The small molecule below binds the protein below.
Small molecule (SMILES): C/C=C(/N=C/c1c(COP(=O)(O)O)cnc(C)c1O)C(=O)O

Sequence of chain 1.B:
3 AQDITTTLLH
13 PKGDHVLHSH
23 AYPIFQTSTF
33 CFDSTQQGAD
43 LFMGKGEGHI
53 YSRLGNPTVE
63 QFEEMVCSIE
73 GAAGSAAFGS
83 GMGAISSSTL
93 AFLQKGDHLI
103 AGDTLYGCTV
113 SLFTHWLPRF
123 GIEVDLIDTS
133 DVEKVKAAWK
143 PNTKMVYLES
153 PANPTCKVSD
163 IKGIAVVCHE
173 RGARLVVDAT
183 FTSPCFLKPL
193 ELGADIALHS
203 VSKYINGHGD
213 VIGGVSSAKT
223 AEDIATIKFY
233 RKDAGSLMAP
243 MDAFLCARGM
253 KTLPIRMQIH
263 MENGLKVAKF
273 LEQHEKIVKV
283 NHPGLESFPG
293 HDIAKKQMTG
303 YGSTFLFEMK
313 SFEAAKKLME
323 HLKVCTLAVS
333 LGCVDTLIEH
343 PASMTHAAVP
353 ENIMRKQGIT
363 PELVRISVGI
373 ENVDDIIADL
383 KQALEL

Sequence of chain 1.C:
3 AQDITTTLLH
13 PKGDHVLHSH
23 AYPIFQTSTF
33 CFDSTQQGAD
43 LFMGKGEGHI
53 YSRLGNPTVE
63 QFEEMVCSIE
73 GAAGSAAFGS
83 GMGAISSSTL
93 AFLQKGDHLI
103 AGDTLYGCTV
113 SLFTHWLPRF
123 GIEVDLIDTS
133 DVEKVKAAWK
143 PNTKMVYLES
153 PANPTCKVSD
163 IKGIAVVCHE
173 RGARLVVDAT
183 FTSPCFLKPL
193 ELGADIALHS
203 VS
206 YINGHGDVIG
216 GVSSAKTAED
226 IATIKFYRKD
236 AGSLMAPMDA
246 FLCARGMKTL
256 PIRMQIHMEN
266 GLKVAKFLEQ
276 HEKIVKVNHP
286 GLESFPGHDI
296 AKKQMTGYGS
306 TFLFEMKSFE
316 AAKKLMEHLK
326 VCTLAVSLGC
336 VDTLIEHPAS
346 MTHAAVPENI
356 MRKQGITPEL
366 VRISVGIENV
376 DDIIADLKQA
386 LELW

Binding-site contacts:
Ligand atom C6 contacts residue ASP180 of chain 1.B at 3.6 Å.
Ligand atom C5 contacts residue TYR108 of chain 1.B at 3.5 Å (hydrophobic).
Ligand atom O2 contacts residue THR347 of chain 1.B at 3.3 Å.
Ligand atom CB contacts residue LYS205 of chain 1.B at 3.2 Å.
Ligand atom CG contacts residue TYR53 of chain 1.C at 3.6 Å (hydrophobic).
Ligand atom C contacts residue ARG367 of chain 1.B at 3.6 Å.
Ligand atom O1 contacts residue ARG367 of chain 1.B at 2.7 Å (salt-bridge).
Ligand atom C4A contacts residue TYR108 of chain 1.B at 3.6 Å (hydrophobic).
Ligand atom N1 contacts residue ASP180 of chain 1.B at 2.7 Å (salt-bridge).
Ligand atom OP4 contacts residue GLY83 of chain 1.B at 3.4 Å.
Ligand atom N contacts residue TYR108 of chain 1.B at 3.3 Å.
Ligand atom OP3 contacts residue ARG55 of chain 1.C at 3.0 Å (salt-bridge).
Ligand atom OP3 contacts residue SER82 of chain 1.B at 3.3 Å.
Ligand atom C5A contacts residue TYR108 of chain 1.B at 3.6 Å (hydrophobic).
Ligand atom C2 contacts residue ASP180 of chain 1.B at 3.5 Å.
Ligand atom OP2 contacts residue ARG55 of chain 1.C at 2.8 Å (salt-bridge).
Ligand atom O3 contacts residue ASN155 of chain 1.B at 2.8 Å (h-bond).
Ligand atom N1 contacts residue THR182 of chain 1.B at 3.5 Å (h-bond).
Ligand atom O2 contacts residue ARG367 of chain 1.B at 3.0 Å (salt-bridge).
Ligand atom N contacts residue LYS205 of chain 1.B at 3.4 Å.
Ligand atom OP3 contacts residue GLY83 of chain 1.B at 3.0 Å (h-bond).
Ligand atom OP1 contacts residue SER202 of chain 1.B at 2.6 Å (h-bond).
Ligand atom OP1 contacts residue GLY83 of chain 1.B at 3.0 Å (h-bond).
Ligand atom C contacts residue THR347 of chain 1.B at 3.6 Å.
Ligand atom OP1 contacts residue TYR53 of chain 1.C at 3.5 Å (h-bond).
Ligand atom P contacts residue SER202 of chain 1.B at 3.4 Å.
Ligand atom OP3 contacts residue MET84 of chain 1.B at 2.8 Å (h-bond).
Ligand atom C2A contacts residue THR182 of chain 1.B at 3.5 Å.
Ligand atom O1 contacts residue ASN155 of chain 1.B at 2.9 Å (h-bond).
Ligand atom OP2 contacts residue TYR53 of chain 1.C at 2.7 Å (h-bond).
Ligand atom O1 contacts residue THR347 of chain 1.B at 3.5 Å.
Ligand atom P contacts residue GLY83 of chain 1.B at 3.4 Å.
Ligand atom C4A contacts residue LYS205 of chain 1.B at 3.4 Å.
Ligand atom CA contacts residue LYS205 of chain 1.B at 3.5 Å.
Ligand atom OP1 contacts residue SER204 of chain 1.B at 2.6 Å (h-bond).
Ligand atom OP4 contacts residue SER202 of chain 1.B at 2.9 Å (h-bond).
Ligand atom CB contacts residue TYR108 of chain 1.B at 3.5 Å (hydrophobic).
Ligand atom O2 contacts residue SER332 of chain 1.B at 2.7 Å (h-bond).
Ligand atom C2A contacts residue ASP180 of chain 1.B at 3.5 Å.
Ligand atom CA contacts residue TYR108 of chain 1.B at 3.4 Å (hydrophobic).